Sequence of chain 1.A:
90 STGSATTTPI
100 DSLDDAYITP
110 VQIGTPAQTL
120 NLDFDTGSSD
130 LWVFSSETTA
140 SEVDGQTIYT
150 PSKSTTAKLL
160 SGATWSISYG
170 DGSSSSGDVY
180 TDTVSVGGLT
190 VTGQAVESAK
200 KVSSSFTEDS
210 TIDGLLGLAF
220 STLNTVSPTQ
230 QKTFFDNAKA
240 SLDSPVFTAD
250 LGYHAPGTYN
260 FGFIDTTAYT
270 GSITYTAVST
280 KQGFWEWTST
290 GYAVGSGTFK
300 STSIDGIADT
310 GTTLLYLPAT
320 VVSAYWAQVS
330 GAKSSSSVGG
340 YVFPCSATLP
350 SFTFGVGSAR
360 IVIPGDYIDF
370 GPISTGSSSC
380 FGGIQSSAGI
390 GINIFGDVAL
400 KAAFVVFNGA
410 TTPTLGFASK

This protein binds this small molecule.
Small molecule (SMILES): NCc1ccc(C(F)(F)F)cc1

Binding-site contacts:
Ligand atom F10 contacts residue DMS1 of chain 1.F at 3.8 Å.
Ligand atom C05 contacts residue DMS1 of chain 1.F at 4.0 Å.
Ligand atom C02 contacts residue ASP308 of chain 1.A at 3.6 Å.
Ligand atom C04 contacts residue GLY126 of chain 1.A at 3.0 Å.
Ligand atom C03 contacts residue DMS1 of chain 1.F at 3.5 Å.
Ligand atom C04 contacts residue PHE283 of chain 1.A at 3.9 Å (hydrophobic).
Ligand atom C03 contacts residue U1H1 of chain 1.G at 3.9 Å.
Ligand atom C04 contacts residue DMS1 of chain 1.F at 3.7 Å.
Ligand atom C11 contacts residue GLY169 of chain 1.A at 3.4 Å.
Ligand atom C12 contacts residue DMS1 of chain 1.F at 3.8 Å.
Ligand atom C04 contacts residue ASP308 of chain 1.A at 3.6 Å.
Ligand atom C11 contacts residue DMS1 of chain 1.E at 3.6 Å.
Ligand atom F08 contacts residue ILE389 of chain 1.A at 4.1 Å.
Ligand atom N01 contacts residue ASP124 of chain 1.A at 2.8 Å (salt-bridge).
Ligand atom C03 contacts residue GLY126 of chain 1.A at 3.6 Å.
Ligand atom N01 contacts residue U1H1 of chain 1.G at 2.9 Å (h-bond).
Ligand atom C06 contacts residue DMS1 of chain 1.F at 4.2 Å.
Ligand atom N01 contacts residue THR311 of chain 1.A at 3.7 Å.
Ligand atom C02 contacts residue SER127 of chain 1.A at 4.2 Å.
Ligand atom C02 contacts residue ASP124 of chain 1.A at 3.3 Å.
Ligand atom C05 contacts residue GLY126 of chain 1.A at 4.0 Å.
Ligand atom C03 contacts residue ASP308 of chain 1.A at 3.5 Å.
Ligand atom F09 contacts residue ILE389 of chain 1.A at 4.0 Å.
Ligand atom N01 contacts residue GLY310 of chain 1.A at 3.7 Å.
Ligand atom N01 contacts residue GLY126 of chain 1.A at 3.8 Å.
Ligand atom C02 contacts residue GLY126 of chain 1.A at 3.4 Å.
Ligand atom C05 contacts residue ILE306 of chain 1.A at 4.2 Å (hydrophobic).
Ligand atom N01 contacts residue ASP308 of chain 1.A at 2.8 Å (salt-bridge).
Ligand atom C12 contacts residue GLY169 of chain 1.A at 3.8 Å.
Ligand atom F08 contacts residue ILE391 of chain 1.A at 3.2 Å.
Ligand atom C05 contacts residue PHE283 of chain 1.A at 3.8 Å (hydrophobic).
Ligand atom C02 contacts residue U1H1 of chain 1.G at 3.2 Å.
Ligand atom C12 contacts residue U1H1 of chain 1.G at 3.7 Å.
Ligand atom C12 contacts residue THR311 of chain 1.A at 4.2 Å.
Ligand atom C02 contacts residue DMS1 of chain 1.F at 3.8 Å.
Ligand atom C12 contacts residue ASP308 of chain 1.A at 4.0 Å.
Ligand atom C07 contacts residue DMS1 of chain 1.E at 4.2 Å.
Ligand atom F09 contacts residue GLY169 of chain 1.A at 3.4 Å.
Ligand atom F09 contacts residue DMS1 of chain 1.E at 3.2 Å.
Ligand atom F08 contacts residue ILE393 of chain 1.A at 3.6 Å.